Sequence of chain 1.B:
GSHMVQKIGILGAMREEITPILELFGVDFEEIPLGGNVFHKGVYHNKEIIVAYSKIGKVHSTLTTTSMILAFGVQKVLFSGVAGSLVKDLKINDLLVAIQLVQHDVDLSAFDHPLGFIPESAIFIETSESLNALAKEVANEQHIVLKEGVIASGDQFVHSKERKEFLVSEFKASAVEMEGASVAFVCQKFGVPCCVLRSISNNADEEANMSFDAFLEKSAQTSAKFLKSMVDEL

Binding-site contacts:
Ligand atom C2 contacts residue VAL175 of chain 1.B at 3.6 Å (hydrophobic).
Ligand atom N6 contacts residue ALA221 of chain 1.B at 3.7 Å.
Ligand atom O2' contacts residue ARG215 of chain 1.B at 3.5 Å (salt-bridge).
Ligand atom N1 contacts residue PHE174 of chain 1.B at 3.6 Å.
Ligand atom O3' contacts residue ALA30 of chain 1.B at 3.6 Å.
Ligand atom O2' contacts residue GLU196 of chain 1.B at 2.5 Å (salt-bridge).
Ligand atom C5 contacts residue PHE174 of chain 1.B at 3.4 Å (hydrophobic).
Ligand atom N7 contacts residue ALA100 of chain 1.B at 3.5 Å.
Ligand atom O2' contacts residue GLU194 of chain 1.B at 3.2 Å.
Ligand atom C4 contacts residue GLU194 of chain 1.B at 3.7 Å.
Ligand atom C6 contacts residue PHE174 of chain 1.B at 3.4 Å (hydrophobic).
Ligand atom C2' contacts residue MET195 of chain 1.B at 3.4 Å (hydrophobic).
Ligand atom C2 contacts residue PHE174 of chain 1.B at 3.6 Å (hydrophobic).
Ligand atom N6 contacts residue VAL175 of chain 1.B at 3.0 Å (h-bond).
Ligand atom CS contacts residue PHE128 of chain 1.A at 3.5 Å (hydrophobic).
Ligand atom S5' contacts residue MET195 of chain 1.B at 3.7 Å.
Ligand atom C8 contacts residue PHE229 of chain 1.B at 3.6 Å (hydrophobic).
Ligand atom C8 contacts residue ASN219 of chain 1.B at 3.7 Å.
Ligand atom N6 contacts residue ASN219 of chain 1.B at 2.9 Å (h-bond).
Ligand atom N3 contacts residue GLU194 of chain 1.B at 3.3 Å.
Ligand atom C2 contacts residue MET195 of chain 1.B at 3.7 Å (hydrophobic).
Ligand atom C2 contacts residue GLN173 of chain 1.B at 3.5 Å.
Ligand atom C5' contacts residue PHE174 of chain 1.B at 3.5 Å (hydrophobic).
Ligand atom C8 contacts residue VAL99 of chain 1.B at 3.6 Å (hydrophobic).
Ligand atom O2' contacts residue MET195 of chain 1.B at 2.7 Å (h-bond).
Ligand atom N7 contacts residue GLY101 of chain 1.B at 3.3 Å (h-bond).
Ligand atom C8 contacts residue ALA100 of chain 1.B at 3.5 Å (hydrophobic).
Ligand atom O3' contacts residue GLU196 of chain 1.B at 2.6 Å (salt-bridge).
Ligand atom N1 contacts residue VAL175 of chain 1.B at 3.0 Å (h-bond).
Ligand atom N7 contacts residue PHE174 of chain 1.B at 3.6 Å.
Ligand atom N7 contacts residue ASN219 of chain 1.B at 2.8 Å (h-bond).
Ligand atom C3' contacts residue GLU196 of chain 1.B at 3.3 Å.
Ligand atom C1' contacts residue VAL99 of chain 1.B at 3.4 Å (hydrophobic).
Ligand atom CS contacts residue PHE229 of chain 1.B at 3.7 Å (hydrophobic).
Ligand atom C2' contacts residue GLU196 of chain 1.B at 3.6 Å.
Ligand atom S5' contacts residue LEU125 of chain 1.A at 3.7 Å.
Ligand atom C5' contacts residue PHE229 of chain 1.B at 3.7 Å (hydrophobic).
Ligand atom N3 contacts residue MET195 of chain 1.B at 3.3 Å.
Ligand atom N6 contacts residue PHE174 of chain 1.B at 3.6 Å.
Ligand atom O4' contacts residue PHE229 of chain 1.B at 3.3 Å.

The protein below binds the small molecule below.
Small molecule (SMILES): CSC[C@H]1O[C@@H](n2cnc3c(N)ncnc32)[C@H](O)[C@@H]1O

Sequence of chain 1.A:
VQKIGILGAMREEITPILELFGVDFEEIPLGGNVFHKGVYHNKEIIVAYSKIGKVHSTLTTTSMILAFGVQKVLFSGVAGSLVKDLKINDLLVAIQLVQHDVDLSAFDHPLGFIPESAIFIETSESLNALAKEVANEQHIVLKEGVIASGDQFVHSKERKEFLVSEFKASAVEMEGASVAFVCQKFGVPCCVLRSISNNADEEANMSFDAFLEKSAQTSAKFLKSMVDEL